Sequence of chain 1.C:
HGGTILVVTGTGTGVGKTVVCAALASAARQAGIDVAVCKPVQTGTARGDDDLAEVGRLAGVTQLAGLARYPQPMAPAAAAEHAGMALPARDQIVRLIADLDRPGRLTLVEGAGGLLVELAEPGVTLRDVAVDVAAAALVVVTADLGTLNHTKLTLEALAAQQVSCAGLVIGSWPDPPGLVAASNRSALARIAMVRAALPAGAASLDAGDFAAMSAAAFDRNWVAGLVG

This protein binds this small molecule.
Small molecule (SMILES): Nc1ccn([C@H]2C[C@H](O)[C@@H](CO)O2)c(=O)n1

Binding-site contacts:
Ligand atom C2 contacts residue VAL24 of chain 1.C at 4.2 Å (hydrophobic).
Ligand atom N4 contacts residue SER177 of chain 1.C at 3.9 Å.
Ligand atom C4 contacts residue VAL24 of chain 1.C at 4.0 Å (hydrophobic).
Ligand atom C4 contacts residue PRO204 of chain 1.C at 3.8 Å (hydrophobic).
Ligand atom N4 contacts residue LEU203 of chain 1.C at 3.3 Å (h-bond).
Ligand atom C2 contacts residue GLY206 of chain 1.C at 3.5 Å.
Ligand atom C1' contacts residue ALA208 of chain 1.C at 4.0 Å (hydrophobic).
Ligand atom N4 contacts residue VAL24 of chain 1.C at 4.2 Å.
Ligand atom N4 contacts residue GLY176 of chain 1.C at 2.8 Å (h-bond).
Ligand atom C4 contacts residue GLY176 of chain 1.C at 3.5 Å.
Ligand atom C4 contacts residue ALA207 of chain 1.C at 4.3 Å (hydrophobic).
Ligand atom C6 contacts residue VAL24 of chain 1.C at 4.0 Å (hydrophobic).
Ligand atom O5' contacts residue SO41 of chain 1.I at 2.5 Å (h-bond).
Ligand atom C4 contacts residue ALA205 of chain 1.C at 4.0 Å (hydrophobic).
Ligand atom C5 contacts residue GLY176 of chain 1.C at 3.2 Å.
Ligand atom C4 contacts residue GLY206 of chain 1.C at 4.1 Å.
Ligand atom N3 contacts residue GLY206 of chain 1.C at 3.0 Å (h-bond).
Ligand atom C5' contacts residue GLY21 of chain 1.C at 4.2 Å.
Ligand atom N4 contacts residue PRO204 of chain 1.C at 2.9 Å (h-bond).
Ligand atom N3 contacts residue PRO204 of chain 1.C at 3.8 Å.
Ligand atom N3 contacts residue ALA208 of chain 1.C at 3.8 Å.
Ligand atom O2 contacts residue GLY206 of chain 1.C at 3.3 Å.
Ligand atom N4 contacts residue ALA205 of chain 1.C at 3.8 Å.
Ligand atom C5 contacts residue SER177 of chain 1.C at 4.0 Å.
Ligand atom C2' contacts residue ALA208 of chain 1.C at 3.7 Å (hydrophobic).
Ligand atom C2 contacts residue ALA208 of chain 1.C at 3.7 Å (hydrophobic).
Ligand atom O5' contacts residue GLY19 of chain 1.C at 3.8 Å.
Ligand atom C2 contacts residue ALA207 of chain 1.C at 3.9 Å (hydrophobic).
Ligand atom N3 contacts residue ALA207 of chain 1.C at 3.2 Å (h-bond).
Ligand atom O2 contacts residue ALA207 of chain 1.C at 3.6 Å (h-bond).
Ligand atom C6 contacts residue GLY21 of chain 1.C at 4.1 Å.
Ligand atom C2' contacts residue VAL24 of chain 1.C at 3.8 Å (hydrophobic).
Ligand atom O2 contacts residue ALA208 of chain 1.C at 3.1 Å.
Ligand atom C5' contacts residue SO41 of chain 1.I at 3.1 Å.
Ligand atom N3 contacts residue ALA205 of chain 1.C at 3.7 Å.
Ligand atom N4 contacts residue ALA207 of chain 1.C at 4.2 Å.
Ligand atom N1 contacts residue ALA208 of chain 1.C at 4.2 Å.
Ligand atom C5 contacts residue VAL24 of chain 1.C at 4.1 Å (hydrophobic).
Ligand atom N1 contacts residue VAL24 of chain 1.C at 4.0 Å.
Ligand atom C4 contacts residue SER177 of chain 1.C at 4.3 Å.